Sequence of chain 1.A:
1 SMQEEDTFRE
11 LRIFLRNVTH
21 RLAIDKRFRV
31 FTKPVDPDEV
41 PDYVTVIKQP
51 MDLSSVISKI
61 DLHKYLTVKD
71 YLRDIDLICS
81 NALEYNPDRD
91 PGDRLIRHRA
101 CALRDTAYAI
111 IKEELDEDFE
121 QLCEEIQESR

This small molecule binds to this protein.
Small molecule (SMILES): CC(=O)N[C@H](C(=O)NCCCBr)C(C)C

Binding-site contacts:
Ligand atom C10 contacts residue VAL35 of chain 1.A at 4.1 Å (hydrophobic).
Ligand atom O1 contacts residue ILE96 of chain 1.A at 3.6 Å.
Ligand atom C8 contacts residue ASN86 of chain 1.A at 4.2 Å.
Ligand atom C2 contacts residue TYR43 of chain 1.A at 4.4 Å (hydrophobic).
Ligand atom C1 contacts residue VAL30 of chain 1.A at 4.1 Å (hydrophobic).
Ligand atom O2 contacts residue ASN86 of chain 1.A at 3.3 Å (h-bond).
Ligand atom C4 contacts residue ASN86 of chain 1.A at 3.9 Å.
Ligand atom C2 contacts residue ASN86 of chain 1.A at 3.9 Å.
Ligand atom N1 contacts residue ASN86 of chain 1.A at 4.4 Å.
Ligand atom C10 contacts residue TYR43 of chain 1.A at 4.0 Å (hydrophobic).
Ligand atom C4 contacts residue ILE96 of chain 1.A at 3.3 Å (hydrophobic).
Ligand atom N1 contacts residue VAL35 of chain 1.A at 4.3 Å.
Ligand atom C5 contacts residue VAL30 of chain 1.A at 3.9 Å (hydrophobic).
Ligand atom C5 contacts residue ILE96 of chain 1.A at 3.9 Å (hydrophobic).
Ligand atom C3 contacts residue ASN86 of chain 1.A at 3.6 Å.
Ligand atom C9 contacts residue ASN86 of chain 1.A at 3.6 Å.
Ligand atom C10 contacts residue VAL40 of chain 1.A at 3.8 Å (hydrophobic).
Ligand atom C9 contacts residue TYR85 of chain 1.A at 3.6 Å (hydrophobic).
Ligand atom N1 contacts residue VAL30 of chain 1.A at 4.2 Å.
Ligand atom C8 contacts residue TYR85 of chain 1.A at 4.2 Å (hydrophobic).
Ligand atom C6 contacts residue VAL30 of chain 1.A at 3.9 Å (hydrophobic).
Ligand atom N2 contacts residue ILE96 of chain 1.A at 3.7 Å.
Ligand atom C3 contacts residue ILE96 of chain 1.A at 3.7 Å (hydrophobic).
Ligand atom O1 contacts residue ASN86 of chain 1.A at 2.9 Å (h-bond).
Ligand atom O2 contacts residue ILE96 of chain 1.A at 3.4 Å.
Ligand atom C8 contacts residue VAL40 of chain 1.A at 4.5 Å (hydrophobic).
Ligand atom N2 contacts residue VAL30 of chain 1.A at 4.0 Å.
Ligand atom N1 contacts residue ILE96 of chain 1.A at 3.4 Å.
Ligand atom O1 contacts residue TYR43 of chain 1.A at 4.0 Å.
Ligand atom C1 contacts residue ILE96 of chain 1.A at 3.8 Å (hydrophobic).
Ligand atom C2 contacts residue ILE96 of chain 1.A at 3.3 Å (hydrophobic).
Ligand atom C1 contacts residue VAL35 of chain 1.A at 3.7 Å (hydrophobic).
Ligand atom C2 contacts residue VAL35 of chain 1.A at 4.2 Å (hydrophobic).
Ligand atom C10 contacts residue TYR85 of chain 1.A at 3.7 Å (hydrophobic).
Ligand atom O1 contacts residue TYR85 of chain 1.A at 4.2 Å.